Sequence of chain 1.B:
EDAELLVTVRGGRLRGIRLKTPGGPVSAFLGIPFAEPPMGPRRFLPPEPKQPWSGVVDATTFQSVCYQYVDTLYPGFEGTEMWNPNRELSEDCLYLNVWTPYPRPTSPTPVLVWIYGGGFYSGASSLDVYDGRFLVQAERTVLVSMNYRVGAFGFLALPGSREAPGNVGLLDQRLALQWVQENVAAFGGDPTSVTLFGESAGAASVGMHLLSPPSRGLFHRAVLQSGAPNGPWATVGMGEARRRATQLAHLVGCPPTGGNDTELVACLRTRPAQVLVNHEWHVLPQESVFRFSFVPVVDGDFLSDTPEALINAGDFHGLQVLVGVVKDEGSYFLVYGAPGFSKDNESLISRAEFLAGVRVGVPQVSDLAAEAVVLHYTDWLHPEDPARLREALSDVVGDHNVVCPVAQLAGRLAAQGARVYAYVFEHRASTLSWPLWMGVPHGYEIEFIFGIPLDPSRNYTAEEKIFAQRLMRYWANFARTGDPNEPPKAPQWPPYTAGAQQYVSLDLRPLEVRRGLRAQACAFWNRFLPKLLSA

Binding-site contacts:
Ligand atom C8 contacts residue PHE345 of chain 1.B at 3.8 Å (hydrophobic).
Ligand atom C8 contacts residue PRO343 of chain 1.B at 4.4 Å (hydrophobic).
Ligand atom O5 contacts residue SER346 of chain 1.B at 3.5 Å (h-bond).
Ligand atom C5 contacts residue SER346 of chain 1.B at 4.3 Å.
Ligand atom C3 contacts residue GLY344 of chain 1.B at 4.0 Å.
Ligand atom C2 contacts residue ASN349 of chain 1.B at 2.4 Å.
Ligand atom O7 contacts residue GLY344 of chain 1.B at 3.0 Å (h-bond).
Ligand atom C4 contacts residue ASN349 of chain 1.B at 4.2 Å.
Ligand atom C5 contacts residue ASN349 of chain 1.B at 4.2 Å.
Ligand atom C5 contacts residue ASN349 of chain 1.B at 3.7 Å.
Ligand atom O7 contacts residue PRO343 of chain 1.B at 3.8 Å.
Ligand atom C8 contacts residue ALA342 of chain 1.B at 4.2 Å (hydrophobic).
Ligand atom C8 contacts residue ASN349 of chain 1.B at 3.4 Å.
Ligand atom O5 contacts residue ASN349 of chain 1.B at 2.4 Å (h-bond).
Ligand atom O4 contacts residue GLY344 of chain 1.B at 4.3 Å.
Ligand atom C1 contacts residue GLY344 of chain 1.B at 4.0 Å.
Ligand atom C6 contacts residue SER346 of chain 1.B at 3.9 Å.
Ligand atom C5 contacts residue GLY344 of chain 1.B at 4.2 Å.
Ligand atom C7 contacts residue ASN349 of chain 1.B at 3.3 Å.
Ligand atom C5 contacts residue PHE345 of chain 1.B at 4.0 Å (hydrophobic).
Ligand atom C6 contacts residue SER346 of chain 1.B at 3.7 Å.
Ligand atom C5 contacts residue SER346 of chain 1.B at 3.7 Å.
Ligand atom C6 contacts residue ASP348 of chain 1.B at 3.9 Å.
Ligand atom C3 contacts residue ASN349 of chain 1.B at 3.8 Å.
Ligand atom C1 contacts residue ASN349 of chain 1.B at 1.5 Å.
Ligand atom O5 contacts residue SER346 of chain 1.B at 3.2 Å.
Ligand atom C2 contacts residue GLY344 of chain 1.B at 4.4 Å.
Ligand atom N2 contacts residue ASN349 of chain 1.B at 2.8 Å (h-bond).
Ligand atom C6 contacts residue PHE345 of chain 1.B at 3.8 Å (hydrophobic).
Ligand atom C1 contacts residue SER346 of chain 1.B at 4.4 Å.
Ligand atom C1 contacts residue SER346 of chain 1.B at 3.9 Å.
Ligand atom C6 contacts residue ASN349 of chain 1.B at 4.0 Å.
Ligand atom O7 contacts residue ASN349 of chain 1.B at 4.3 Å.
Ligand atom C7 contacts residue GLY344 of chain 1.B at 3.7 Å.
Ligand atom C8 contacts residue GLY344 of chain 1.B at 3.8 Å.

A protein and the small-molecule ligand that binds it are described below.
Small molecule (SMILES): CC(=O)N[C@H]1[C@H](O[C@H]2[C@H](O)[C@@H](NC(C)=O)CO[C@@H]2CO[C@@H]2O[C@@H](C)[C@@H](O)[C@@H](O)[C@@H]2O)O[C@H](CO)[C@@H](O)[C@@H]1O